A small-molecule ligand and the protein it binds are described below.
Small molecule (SMILES): CCC[C@H](NC(=O)[C@@H]1[C@H]2CCC[C@H]2CN1C(=O)[C@@H](NC(=O)[C@@H](NC(=O)c1cnccn1)C1CCCCC1)C(C)(C)C)[C@@H](O)C(=O)NC1CC1

Sequence of chain 2.A:
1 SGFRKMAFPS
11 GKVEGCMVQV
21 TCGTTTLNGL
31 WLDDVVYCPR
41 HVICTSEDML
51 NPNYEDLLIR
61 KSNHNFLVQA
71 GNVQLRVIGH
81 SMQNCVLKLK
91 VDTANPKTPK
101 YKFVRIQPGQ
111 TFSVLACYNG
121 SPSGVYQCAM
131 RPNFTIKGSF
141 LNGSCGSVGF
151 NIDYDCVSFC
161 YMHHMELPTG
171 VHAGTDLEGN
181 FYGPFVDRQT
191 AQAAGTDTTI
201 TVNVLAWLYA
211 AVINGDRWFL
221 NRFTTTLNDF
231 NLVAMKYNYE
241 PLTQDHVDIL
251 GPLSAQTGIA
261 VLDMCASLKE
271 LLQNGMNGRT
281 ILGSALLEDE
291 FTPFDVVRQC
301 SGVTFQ

Binding-site contacts:
Ligand atom OBR contacts residue CYS145 of chain 2.A at 2.7 Å (h-bond).
Ligand atom CAO contacts residue THR26 of chain 2.A at 3.6 Å.
Ligand atom OBU contacts residue GLN189 of chain 2.A at 3.1 Å (h-bond).
Ligand atom CBH contacts residue GLU166 of chain 2.A at 3.6 Å.
Ligand atom OBS contacts residue SER144 of chain 2.A at 3.3 Å (h-bond).
Ligand atom NAE contacts residue HIS41 of chain 2.A at 3.7 Å.
Ligand atom CA contacts residue HIS164 of chain 2.A at 3.7 Å.
Ligand atom NAG contacts residue THR190 of chain 2.A at 3.6 Å.
Ligand atom CBM contacts residue ARG188 of chain 2.A at 3.7 Å.
Ligand atom CBQ contacts residue ALA191 of chain 2.A at 3.6 Å (hydrophobic).
Ligand atom CAH contacts residue CYS145 of chain 2.A at 2.7 Å (hydrophobic).
Ligand atom CBK contacts residue MET165 of chain 2.A at 3.5 Å (hydrophobic).
Ligand atom CBK contacts residue GLN192 of chain 2.A at 3.3 Å.
Ligand atom CAJ contacts residue CYS145 of chain 2.A at 3.0 Å (hydrophobic).
Ligand atom CBC contacts residue GLU166 of chain 2.A at 3.6 Å.
Ligand atom C contacts residue HIS164 of chain 2.A at 3.7 Å.
Ligand atom NAG contacts residue GLN189 of chain 2.A at 3.6 Å.
Ligand atom CBQ contacts residue THR190 of chain 2.A at 3.4 Å.
Ligand atom CBL contacts residue MET165 of chain 2.A at 3.6 Å (hydrophobic).
Ligand atom NAC contacts residue GLU166 of chain 2.A at 2.9 Å (salt-bridge).
Ligand atom CAK contacts residue ASN142 of chain 2.A at 3.3 Å.
Ligand atom CAP contacts residue ASN142 of chain 2.A at 3.5 Å.
Ligand atom CAI contacts residue HIS41 of chain 2.A at 3.6 Å.
Ligand atom NAE contacts residue CYS145 of chain 2.A at 3.1 Å (h-bond).
Ligand atom NAE contacts residue HIS164 of chain 2.A at 3.0 Å (h-bond).
Ligand atom OBS contacts residue GLY143 of chain 2.A at 2.9 Å (h-bond).
Ligand atom OBR contacts residue HIS41 of chain 2.A at 2.5 Å (h-bond).
Ligand atom CAM contacts residue CYS145 of chain 2.A at 2.8 Å (hydrophobic).
Ligand atom CBL contacts residue ARG188 of chain 2.A at 3.3 Å.
Ligand atom NAG contacts residue ALA191 of chain 2.A at 3.6 Å.
Ligand atom CAY contacts residue GLU166 of chain 2.A at 3.6 Å.
Ligand atom CAN contacts residue GLY143 of chain 2.A at 3.8 Å.
Ligand atom OBW contacts residue PRO168 of chain 2.A at 2.9 Å.
Ligand atom OBS contacts residue CYS145 of chain 2.A at 3.0 Å (h-bond).
Ligand atom CAI contacts residue CYS145 of chain 2.A at 1.9 Å (hydrophobic).
Ligand atom OBT contacts residue GLU166 of chain 2.A at 3.0 Å (salt-bridge).
Ligand atom CAP contacts residue GLY143 of chain 2.A at 3.4 Å.
Ligand atom CAM contacts residue GLY143 of chain 2.A at 3.8 Å.
Ligand atom OBT contacts residue MET165 of chain 2.A at 3.3 Å.
Ligand atom CAN contacts residue THR26 of chain 2.A at 3.3 Å.